Binding-site contacts:
Ligand atom NAI contacts residue PRO20 of chain 1.A at 3.8 Å.
Ligand atom SAK contacts residue SER22 of chain 1.A at 3.8 Å.
Ligand atom CAD contacts residue LEU79 of chain 1.A at 3.1 Å (hydrophobic).
Ligand atom CAA contacts residue LYS140 of chain 1.A at 3.9 Å.
Ligand atom NAI contacts residue LEU144 of chain 1.A at 4.0 Å.
Ligand atom CAC contacts residue LEU63 of chain 1.A at 4.2 Å (hydrophobic).
Ligand atom NAB contacts residue LEU144 of chain 1.A at 3.9 Å.
Ligand atom NAO contacts residue TYR148 of chain 1.A at 3.8 Å.
Ligand atom NAJ contacts residue SER22 of chain 1.A at 3.5 Å.
Ligand atom CAN contacts residue SER22 of chain 1.A at 3.4 Å.
Ligand atom CAN contacts residue LEU144 of chain 1.A at 3.4 Å (hydrophobic).
Ligand atom CAC contacts residue GLN137 of chain 1.A at 3.2 Å.
Ligand atom CAG contacts residue SER22 of chain 1.A at 3.5 Å.
Ligand atom NAO contacts residue LEU144 of chain 1.A at 3.5 Å.
Ligand atom CAM contacts residue LEU63 of chain 1.A at 4.2 Å (hydrophobic).
Ligand atom CAN contacts residue GLU28 of chain 1.A at 4.0 Å.
Ligand atom CAG contacts residue PRO20 of chain 1.A at 3.1 Å (hydrophobic).
Ligand atom CAE contacts residue LYS140 of chain 1.A at 3.7 Å.
Ligand atom CAE contacts residue GLN137 of chain 1.A at 3.4 Å.
Ligand atom NAO contacts residue SER22 of chain 1.A at 3.8 Å.
Ligand atom NAB contacts residue VAL30 of chain 1.A at 3.8 Å.
Ligand atom CAD contacts residue LEU63 of chain 1.A at 3.9 Å (hydrophobic).
Ligand atom CAG contacts residue GLU28 of chain 1.A at 3.8 Å.
Ligand atom NAI contacts residue SER22 of chain 1.A at 3.5 Å (h-bond).
Ligand atom NAJ contacts residue LEU144 of chain 1.A at 3.7 Å.
Ligand atom CAC contacts residue ALA141 of chain 1.A at 3.9 Å (hydrophobic).
Ligand atom CAA contacts residue LEU144 of chain 1.A at 3.6 Å (hydrophobic).
Ligand atom CAG contacts residue VAL21 of chain 1.A at 3.7 Å (hydrophobic).
Ligand atom NAI contacts residue VAL21 of chain 1.A at 3.8 Å.
Ligand atom CAG contacts residue LEU144 of chain 1.A at 3.7 Å (hydrophobic).
Ligand atom CAG contacts residue TYR148 of chain 1.A at 4.1 Å (hydrophobic).
Ligand atom CAE contacts residue ALA141 of chain 1.A at 3.8 Å (hydrophobic).
Ligand atom NAO contacts residue GLU28 of chain 1.A at 3.3 Å (salt-bridge).
Ligand atom SAK contacts residue VAL61 of chain 1.A at 4.0 Å.
Ligand atom CAF contacts residue LEU63 of chain 1.A at 3.9 Å (hydrophobic).
Ligand atom SAK contacts residue LEU144 of chain 1.A at 4.0 Å.
Ligand atom NAB contacts residue TYR148 of chain 1.A at 2.9 Å (h-bond).
Ligand atom CAC contacts residue LEU79 of chain 1.A at 3.6 Å (hydrophobic).
Ligand atom CAL contacts residue LEU144 of chain 1.A at 4.1 Å (hydrophobic).
Ligand atom NAB contacts residue GLU28 of chain 1.A at 3.0 Å (salt-bridge).

Sequence of chain 1.A:
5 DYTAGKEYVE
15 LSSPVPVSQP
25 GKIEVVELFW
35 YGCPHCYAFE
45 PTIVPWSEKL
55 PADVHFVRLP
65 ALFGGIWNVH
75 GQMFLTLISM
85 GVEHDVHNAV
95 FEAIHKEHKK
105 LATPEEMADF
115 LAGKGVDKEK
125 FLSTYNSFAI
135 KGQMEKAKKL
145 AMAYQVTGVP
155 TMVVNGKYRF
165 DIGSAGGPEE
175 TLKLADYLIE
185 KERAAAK

The small molecule below binds the protein below.
Small molecule (SMILES): Cc1ccccc1CSc1nncn1N